The small molecule below binds the protein below.
Small molecule (SMILES): COCCCOc1cc(C(=O)N(C[C@@H]2CNC[C@H]2OC(=O)NCc2ccccc2)C(C)C)ccc1OC

Binding-site contacts:
Ligand atom O30 contacts residue SER84 of chain 1.A at 2.8 Å (h-bond).
Ligand atom C23 contacts residue SER230 of chain 1.A at 3.4 Å.
Ligand atom C25 contacts residue GLY228 of chain 1.A at 3.4 Å.
Ligand atom C21 contacts residue GLN19 of chain 1.A at 3.5 Å.
Ligand atom C24 contacts residue VAL36 of chain 1.A at 3.7 Å (hydrophobic).
Ligand atom N1 contacts residue ASP38 of chain 1.A at 2.8 Å (salt-bridge).
Ligand atom C31 contacts residue ILE305 of chain 1.A at 3.6 Å (hydrophobic).
Ligand atom C2 contacts residue GLY228 of chain 1.A at 3.5 Å.
Ligand atom O26 contacts residue TYR20 of chain 1.A at 3.1 Å (h-bond).
Ligand atom C35 contacts residue GLY40 of chain 1.A at 3.5 Å.
Ligand atom C17 contacts residue PRO118 of chain 1.A at 3.7 Å (hydrophobic).
Ligand atom C27 contacts residue THR18 of chain 1.A at 3.7 Å.
Ligand atom C33 contacts residue ILE305 of chain 1.A at 3.7 Å (hydrophobic).
Ligand atom C23 contacts residue GLY228 of chain 1.A at 3.6 Å.
Ligand atom C23 contacts residue THR18 of chain 1.A at 3.4 Å.
Ligand atom O20 contacts residue GLN19 of chain 1.A at 3.6 Å (h-bond).
Ligand atom O26 contacts residue THR18 of chain 1.A at 3.4 Å (h-bond).
Ligand atom C6 contacts residue TYR83 of chain 1.A at 3.6 Å (hydrophobic).
Ligand atom C21 contacts residue LEU121 of chain 1.A at 3.7 Å (hydrophobic).
Ligand atom C25 contacts residue VAL36 of chain 1.A at 3.6 Å (hydrophobic).
Ligand atom O19 contacts residue THR85 of chain 1.A at 2.8 Å (h-bond).
Ligand atom N1 contacts residue ASP226 of chain 1.A at 3.0 Å (salt-bridge).
Ligand atom C24 contacts residue GLY228 of chain 1.A at 3.6 Å.
Ligand atom C10 contacts residue ASP38 of chain 1.A at 3.4 Å.
Ligand atom C2 contacts residue ASP226 of chain 1.A at 3.3 Å.
Ligand atom O30 contacts residue TYR83 of chain 1.A at 3.4 Å.
Ligand atom C4 contacts residue TYR83 of chain 1.A at 3.6 Å (hydrophobic).
Ligand atom C27 contacts residue ALA229 of chain 1.A at 3.4 Å (hydrophobic).
Ligand atom C2 contacts residue ASP38 of chain 1.A at 3.4 Å.
Ligand atom C12 contacts residue THR85 of chain 1.A at 3.6 Å.
Ligand atom C11 contacts residue VAL127 of chain 1.A at 3.4 Å (hydrophobic).
Ligand atom C27 contacts residue THR227 of chain 1.A at 3.4 Å.
Ligand atom O26 contacts residue GLN19 of chain 1.A at 3.5 Å.
Ligand atom C37 contacts residue LEU224 of chain 1.A at 3.6 Å (hydrophobic).
Ligand atom C18 contacts residue GLY228 of chain 1.A at 3.7 Å.
Ligand atom C5 contacts residue ASP226 of chain 1.A at 3.4 Å.
Ligand atom C5 contacts residue GLY40 of chain 1.A at 3.6 Å.
Ligand atom O22 contacts residue SER230 of chain 1.A at 3.7 Å.
Ligand atom C14 contacts residue THR85 of chain 1.A at 3.6 Å.
Ligand atom C28 contacts residue SER84 of chain 1.A at 3.6 Å.

Sequence of chain 1.A:
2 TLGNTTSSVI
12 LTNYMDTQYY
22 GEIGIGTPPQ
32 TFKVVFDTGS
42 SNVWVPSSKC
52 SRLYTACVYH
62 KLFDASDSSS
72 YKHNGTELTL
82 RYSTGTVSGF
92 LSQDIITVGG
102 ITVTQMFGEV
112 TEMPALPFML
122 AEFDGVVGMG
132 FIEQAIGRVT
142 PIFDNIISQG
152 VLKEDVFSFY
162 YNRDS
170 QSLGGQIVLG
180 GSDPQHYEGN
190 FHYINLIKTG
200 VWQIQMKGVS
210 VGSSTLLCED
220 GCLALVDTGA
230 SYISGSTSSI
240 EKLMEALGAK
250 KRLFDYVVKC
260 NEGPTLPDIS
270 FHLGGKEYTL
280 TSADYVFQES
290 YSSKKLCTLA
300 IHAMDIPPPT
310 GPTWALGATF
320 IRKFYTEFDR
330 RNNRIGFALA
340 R